Binding-site contacts:
Ligand atom C7 contacts residue ASN361 of chain 1.E at 3.1 Å.
Ligand atom N2 contacts residue ASN361 of chain 1.E at 2.8 Å (h-bond).
Ligand atom O5 contacts residue ASN361 of chain 1.E at 2.4 Å (h-bond).
Ligand atom C4 contacts residue ASN361 of chain 1.E at 4.2 Å.
Ligand atom C8 contacts residue ASN361 of chain 1.E at 4.3 Å.
Ligand atom O7 contacts residue ASN361 of chain 1.E at 3.2 Å (h-bond).
Ligand atom C2 contacts residue ASN361 of chain 1.E at 2.4 Å.
Ligand atom C5 contacts residue ASN361 of chain 1.E at 3.7 Å.
Ligand atom C3 contacts residue ASN361 of chain 1.E at 3.7 Å.
Ligand atom O6 contacts residue GLY358 of chain 1.E at 3.4 Å.
Ligand atom O6 contacts residue SER357 of chain 1.E at 4.5 Å.
Ligand atom C1 contacts residue ASN361 of chain 1.E at 1.4 Å.

The protein below binds the small molecule below.
Small molecule (SMILES): CC(=O)N[C@@H]1[C@@H](O)[C@H](O)[C@@H](CO)O[C@H]1O

Sequence of chain 1.E:
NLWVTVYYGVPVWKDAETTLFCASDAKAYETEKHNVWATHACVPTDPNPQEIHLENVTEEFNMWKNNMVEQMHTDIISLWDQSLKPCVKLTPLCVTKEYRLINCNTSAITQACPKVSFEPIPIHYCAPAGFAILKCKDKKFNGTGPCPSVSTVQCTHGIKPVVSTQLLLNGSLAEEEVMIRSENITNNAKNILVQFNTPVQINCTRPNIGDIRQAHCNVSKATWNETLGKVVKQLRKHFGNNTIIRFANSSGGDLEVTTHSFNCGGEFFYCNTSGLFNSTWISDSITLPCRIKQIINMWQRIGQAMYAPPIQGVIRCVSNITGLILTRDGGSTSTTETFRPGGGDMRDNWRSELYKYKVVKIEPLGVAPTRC